Binding-site contacts:
Ligand atom O contacts residue GLY359 of chain 1.K at 3.7 Å.
Ligand atom CE contacts residue THR361 of chain 1.K at 4.1 Å.
Ligand atom CA contacts residue MET354 of chain 1.K at 4.0 Å (hydrophobic).
Ligand atom CG contacts residue ILE44 of chain 1.L at 4.0 Å (hydrophobic).
Ligand atom CA contacts residue PRO358 of chain 1.K at 4.0 Å (hydrophobic).
Ligand atom CB contacts residue MET354 of chain 1.K at 2.7 Å (hydrophobic).
Ligand atom C contacts residue PRO358 of chain 1.K at 4.0 Å (hydrophobic).
Ligand atom CG contacts residue MET354 of chain 1.K at 3.4 Å (hydrophobic).
Ligand atom C contacts residue GLY359 of chain 1.K at 3.5 Å.
Ligand atom O contacts residue ILE44 of chain 1.L at 4.1 Å.
Ligand atom NZ contacts residue ARG384 of chain 1.K at 4.1 Å.
Ligand atom CA contacts residue ASN43 of chain 1.L at 3.2 Å.
Ligand atom OXT contacts residue PRO358 of chain 1.K at 4.0 Å.
Ligand atom O contacts residue VAL360 of chain 1.K at 4.2 Å.
Ligand atom C contacts residue THR361 of chain 1.K at 3.0 Å.
Ligand atom OXT contacts residue THR361 of chain 1.K at 2.8 Å (h-bond).
Ligand atom CD contacts residue ASP45 of chain 1.L at 3.7 Å.
Ligand atom CB contacts residue ILE44 of chain 1.L at 3.5 Å (hydrophobic).
Ligand atom NZ contacts residue THR380 of chain 1.K at 4.1 Å.
Ligand atom CE contacts residue ASP45 of chain 1.L at 3.4 Å.
Ligand atom N contacts residue ILE44 of chain 1.L at 2.5 Å (h-bond).
Ligand atom CG contacts residue THR361 of chain 1.K at 3.5 Å.
Ligand atom OXT contacts residue HIS357 of chain 1.K at 3.1 Å (h-bond).
Ligand atom CA contacts residue ILE44 of chain 1.L at 3.6 Å (hydrophobic).
Ligand atom CD contacts residue ILE44 of chain 1.L at 3.3 Å (hydrophobic).
Ligand atom NZ contacts residue GLU382 of chain 1.K at 3.8 Å.
Ligand atom CD contacts residue THR361 of chain 1.K at 3.5 Å.
Ligand atom C contacts residue VAL360 of chain 1.K at 3.8 Å (hydrophobic).
Ligand atom CE contacts residue SER381 of chain 1.K at 4.2 Å.
Ligand atom C contacts residue HIS357 of chain 1.K at 3.5 Å.
Ligand atom NZ contacts residue ASP45 of chain 1.L at 3.1 Å (salt-bridge).
Ligand atom OXT contacts residue VAL360 of chain 1.K at 2.7 Å (h-bond).
Ligand atom N contacts residue ASN43 of chain 1.L at 3.2 Å (h-bond).
Ligand atom CB contacts residue ASN43 of chain 1.L at 3.7 Å.
Ligand atom CB contacts residue HIS357 of chain 1.K at 3.7 Å.
Ligand atom OXT contacts residue GLY359 of chain 1.K at 3.3 Å (h-bond).
Ligand atom O contacts residue THR361 of chain 1.K at 2.5 Å.
Ligand atom CA contacts residue THR361 of chain 1.K at 4.1 Å.
Ligand atom NZ contacts residue SER381 of chain 1.K at 2.9 Å (h-bond).
Ligand atom CA contacts residue HIS357 of chain 1.K at 3.3 Å.

A small-molecule ligand and the protein it binds are described below.
Small molecule (SMILES): N[C@@H](CCCC[NH3+])C(=O)O

Sequence of chain 1.L:
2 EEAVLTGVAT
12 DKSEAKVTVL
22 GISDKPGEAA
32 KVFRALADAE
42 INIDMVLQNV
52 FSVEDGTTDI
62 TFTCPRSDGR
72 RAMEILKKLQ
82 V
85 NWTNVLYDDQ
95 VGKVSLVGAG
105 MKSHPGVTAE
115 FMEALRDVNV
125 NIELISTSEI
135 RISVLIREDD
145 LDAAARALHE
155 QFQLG

Sequence of chain 1.K:
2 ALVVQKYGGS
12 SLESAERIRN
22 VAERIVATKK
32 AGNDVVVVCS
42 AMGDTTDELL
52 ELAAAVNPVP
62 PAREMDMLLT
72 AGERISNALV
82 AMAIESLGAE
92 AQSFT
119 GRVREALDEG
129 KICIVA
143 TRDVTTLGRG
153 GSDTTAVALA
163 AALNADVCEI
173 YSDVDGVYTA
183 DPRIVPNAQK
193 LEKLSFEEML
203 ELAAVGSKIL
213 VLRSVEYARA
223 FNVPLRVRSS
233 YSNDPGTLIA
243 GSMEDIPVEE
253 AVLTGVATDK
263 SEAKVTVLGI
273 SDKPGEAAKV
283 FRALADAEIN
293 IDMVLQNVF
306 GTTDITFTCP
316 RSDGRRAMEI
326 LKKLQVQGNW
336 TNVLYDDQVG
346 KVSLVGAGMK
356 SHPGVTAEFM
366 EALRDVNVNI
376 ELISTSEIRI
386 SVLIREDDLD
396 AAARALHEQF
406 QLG